Sequence of chain 1.G:
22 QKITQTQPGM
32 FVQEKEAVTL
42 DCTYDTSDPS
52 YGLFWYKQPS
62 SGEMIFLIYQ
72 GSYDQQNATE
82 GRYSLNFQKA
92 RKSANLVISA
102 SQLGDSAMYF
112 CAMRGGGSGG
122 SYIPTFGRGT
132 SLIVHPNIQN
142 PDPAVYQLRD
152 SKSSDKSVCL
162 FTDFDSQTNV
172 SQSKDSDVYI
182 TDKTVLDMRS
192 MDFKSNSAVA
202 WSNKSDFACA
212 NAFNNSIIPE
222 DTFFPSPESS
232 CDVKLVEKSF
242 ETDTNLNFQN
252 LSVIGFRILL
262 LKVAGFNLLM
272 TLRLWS

Binding-site contacts:
Ligand atom O7 contacts residue GLN89 of chain 1.G at 2.9 Å (h-bond).
Ligand atom C4 contacts residue ASN87 of chain 1.G at 4.2 Å.
Ligand atom C7 contacts residue ASN78 of chain 1.G at 3.2 Å.
Ligand atom O7 contacts residue GLN76 of chain 1.G at 4.2 Å.
Ligand atom C4 contacts residue GLN89 of chain 1.G at 3.5 Å.
Ligand atom C5 contacts residue ASN78 of chain 1.G at 3.6 Å.
Ligand atom C5 contacts residue GLN89 of chain 1.G at 3.9 Å.
Ligand atom C4 contacts residue ASN78 of chain 1.G at 4.2 Å.
Ligand atom C2 contacts residue PHE88 of chain 1.G at 4.0 Å (hydrophobic).
Ligand atom C3 contacts residue ASN78 of chain 1.G at 3.8 Å.
Ligand atom C7 contacts residue ASN87 of chain 1.G at 3.9 Å.
Ligand atom C6 contacts residue ASN87 of chain 1.G at 3.5 Å.
Ligand atom C1 contacts residue LEU86 of chain 1.G at 3.9 Å (hydrophobic).
Ligand atom O5 contacts residue ASN87 of chain 1.G at 4.0 Å.
Ligand atom C8 contacts residue ASP75 of chain 1.G at 4.1 Å.
Ligand atom O5 contacts residue GLN89 of chain 1.G at 4.2 Å.
Ligand atom C7 contacts residue GLN89 of chain 1.G at 4.0 Å.
Ligand atom C4 contacts residue PHE88 of chain 1.G at 4.3 Å (hydrophobic).
Ligand atom O4 contacts residue GLN89 of chain 1.G at 2.7 Å (h-bond).
Ligand atom C2 contacts residue ASN78 of chain 1.G at 2.5 Å.
Ligand atom O5 contacts residue ASN78 of chain 1.G at 2.3 Å (h-bond).
Ligand atom C8 contacts residue ASN78 of chain 1.G at 3.4 Å.
Ligand atom C1 contacts residue ASN78 of chain 1.G at 1.4 Å.
Ligand atom C3 contacts residue GLN89 of chain 1.G at 3.5 Å.
Ligand atom C1 contacts residue GLN89 of chain 1.G at 3.8 Å.
Ligand atom C8 contacts residue ASN87 of chain 1.G at 3.9 Å.
Ligand atom C8 contacts residue GLN77 of chain 1.G at 4.2 Å.
Ligand atom C2 contacts residue GLN89 of chain 1.G at 4.0 Å.
Ligand atom O4 contacts residue ASN87 of chain 1.G at 4.1 Å.
Ligand atom O3 contacts residue GLN89 of chain 1.G at 4.0 Å.
Ligand atom C5 contacts residue ASN87 of chain 1.G at 3.2 Å.
Ligand atom C3 contacts residue PHE88 of chain 1.G at 3.4 Å (hydrophobic).
Ligand atom O7 contacts residue ASN78 of chain 1.G at 4.2 Å.
Ligand atom N2 contacts residue ASN78 of chain 1.G at 2.4 Å (h-bond).
Ligand atom O3 contacts residue PHE88 of chain 1.G at 4.2 Å.
Ligand atom N2 contacts residue PHE88 of chain 1.G at 3.9 Å.
Ligand atom C8 contacts residue GLN76 of chain 1.G at 3.6 Å.
Ligand atom O7 contacts residue ASN87 of chain 1.G at 3.8 Å.
Ligand atom C8 contacts residue GLN71 of chain 1.G at 4.2 Å.
Ligand atom C1 contacts residue PHE88 of chain 1.G at 3.8 Å (hydrophobic).

A protein and the small-molecule ligand that binds it are described below.
Small molecule (SMILES): CC(=O)N[C@H]1[C@H](O[C@H]2[C@H](O)[C@@H](NC(C)=O)CO[C@@H]2CO)O[C@H](CO)[C@@H](O)[C@@H]1O